Binding-site contacts:
Ligand atom N2 contacts residue TYR32 of chain 1.L at 3.1 Å (h-bond).
Ligand atom C5 contacts residue ASN114 of chain 1.K at 3.7 Å.
Ligand atom C1 contacts residue GLU110 of chain 1.K at 4.1 Å.
Ligand atom O6 contacts residue ARG106 of chain 1.K at 3.7 Å.
Ligand atom C4 contacts residue ASN114 of chain 1.K at 4.3 Å.
Ligand atom C2 contacts residue LEU108 of chain 1.L at 4.3 Å (hydrophobic).
Ligand atom C1 contacts residue ASN114 of chain 1.K at 1.4 Å.
Ligand atom O5 contacts residue ASN114 of chain 1.K at 2.5 Å (h-bond).
Ligand atom C1 contacts residue ARG106 of chain 1.K at 4.2 Å.
Ligand atom O3 contacts residue LYS106 of chain 1.L at 3.1 Å (salt-bridge).
Ligand atom C3 contacts residue ASN114 of chain 1.K at 3.8 Å.
Ligand atom C2 contacts residue ASN114 of chain 1.K at 2.5 Å.
Ligand atom C7 contacts residue ARG110 of chain 1.L at 4.3 Å.
Ligand atom C6 contacts residue ARG106 of chain 1.K at 3.5 Å.
Ligand atom O3 contacts residue TYR32 of chain 1.L at 3.2 Å (h-bond).
Ligand atom O7 contacts residue LEU108 of chain 1.L at 2.9 Å (h-bond).
Ligand atom C5 contacts residue ARG106 of chain 1.K at 3.3 Å.
Ligand atom C8 contacts residue LEU109 of chain 1.L at 3.6 Å (hydrophobic).
Ligand atom N2 contacts residue ASN114 of chain 1.K at 2.8 Å (h-bond).
Ligand atom C8 contacts residue ASP113 of chain 1.K at 3.9 Å.
Ligand atom C7 contacts residue LEU108 of chain 1.L at 3.6 Å (hydrophobic).
Ligand atom C7 contacts residue LEU109 of chain 1.L at 3.8 Å (hydrophobic).
Ligand atom O7 contacts residue ARG110 of chain 1.L at 4.4 Å.
Ligand atom C8 contacts residue ARG110 of chain 1.L at 3.3 Å.
Ligand atom O5 contacts residue ARG106 of chain 1.K at 3.7 Å.
Ligand atom C8 contacts residue ASN114 of chain 1.K at 3.4 Å.
Ligand atom C2 contacts residue TYR32 of chain 1.L at 4.0 Å (hydrophobic).
Ligand atom C7 contacts residue TYR32 of chain 1.L at 3.5 Å (hydrophobic).
Ligand atom O6 contacts residue GLN1 of chain 1.L at 3.5 Å (h-bond).
Ligand atom O5 contacts residue GLU110 of chain 1.K at 3.5 Å.
Ligand atom O4 contacts residue GLN1 of chain 1.L at 3.6 Å.
Ligand atom C7 contacts residue ASN114 of chain 1.K at 3.0 Å.
Ligand atom C8 contacts residue LEU108 of chain 1.L at 4.5 Å (hydrophobic).
Ligand atom N2 contacts residue LEU108 of chain 1.L at 4.3 Å.
Ligand atom O7 contacts residue TYR32 of chain 1.L at 4.3 Å.
Ligand atom C3 contacts residue TYR32 of chain 1.L at 3.6 Å (hydrophobic).
Ligand atom C8 contacts residue TYR32 of chain 1.L at 3.2 Å (hydrophobic).
Ligand atom O7 contacts residue ASN114 of chain 1.K at 2.9 Å (h-bond).
Ligand atom C6 contacts residue GLU110 of chain 1.K at 3.9 Å.
Ligand atom O7 contacts residue LEU109 of chain 1.L at 3.1 Å.

Sequence of chain 1.L:
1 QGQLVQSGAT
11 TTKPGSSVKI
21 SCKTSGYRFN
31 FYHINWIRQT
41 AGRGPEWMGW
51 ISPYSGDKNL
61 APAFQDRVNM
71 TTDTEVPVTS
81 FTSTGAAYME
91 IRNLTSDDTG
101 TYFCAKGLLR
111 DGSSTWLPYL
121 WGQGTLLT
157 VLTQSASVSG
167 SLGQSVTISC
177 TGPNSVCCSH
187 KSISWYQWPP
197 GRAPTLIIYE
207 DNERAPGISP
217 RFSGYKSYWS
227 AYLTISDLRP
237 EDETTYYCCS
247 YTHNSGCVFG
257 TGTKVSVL

Sequence of chain 1.K:
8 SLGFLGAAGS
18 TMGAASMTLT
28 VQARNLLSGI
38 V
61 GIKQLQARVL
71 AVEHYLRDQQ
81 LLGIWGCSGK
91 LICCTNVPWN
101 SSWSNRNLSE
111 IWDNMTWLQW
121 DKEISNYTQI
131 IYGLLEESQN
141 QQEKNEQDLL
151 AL

A protein and the small-molecule ligand that binds it are described below.
Small molecule (SMILES): CC(=O)N[C@@H]1[C@@H](O)[C@H](O)[C@@H](CO)O[C@H]1O